Sequence of chain 1.A:
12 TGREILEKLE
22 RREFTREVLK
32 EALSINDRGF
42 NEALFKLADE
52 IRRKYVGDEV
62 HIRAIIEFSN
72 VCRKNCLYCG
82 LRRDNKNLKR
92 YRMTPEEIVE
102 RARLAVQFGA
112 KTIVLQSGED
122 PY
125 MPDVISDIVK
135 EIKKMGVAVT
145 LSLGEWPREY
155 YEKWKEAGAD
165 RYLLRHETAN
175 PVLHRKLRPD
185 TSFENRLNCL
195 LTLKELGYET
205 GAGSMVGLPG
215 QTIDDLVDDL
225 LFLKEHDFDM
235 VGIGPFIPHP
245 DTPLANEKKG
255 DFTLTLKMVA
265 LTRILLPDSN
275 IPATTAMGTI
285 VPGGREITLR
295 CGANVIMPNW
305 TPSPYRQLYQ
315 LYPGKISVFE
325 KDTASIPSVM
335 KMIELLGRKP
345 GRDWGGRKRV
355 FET

Binding-site contacts:
Ligand atom OXT contacts residue TYR316 of chain 1.A at 2.5 Å (h-bond).
Ligand atom C contacts residue TYR316 of chain 1.A at 3.5 Å (hydrophobic).
Ligand atom SAK contacts residue ARG169 of chain 1.A at 3.8 Å.
Ligand atom O contacts residue THR279 of chain 1.A at 3.3 Å (h-bond).
Ligand atom CAB contacts residue GLN117 of chain 1.A at 3.9 Å.
Ligand atom CAB contacts residue ILE66 of chain 1.A at 3.6 Å (hydrophobic).
Ligand atom SAK contacts residue SAH1 of chain 1.B at 3.7 Å.
Ligand atom SAK contacts residue GLN117 of chain 1.A at 3.6 Å (h-bond).
Ligand atom O contacts residue THR278 of chain 1.A at 3.3 Å.
Ligand atom OAD contacts residue ARG169 of chain 1.A at 2.7 Å (salt-bridge).
Ligand atom CB contacts residue ARG169 of chain 1.A at 3.8 Å.
Ligand atom C contacts residue THR278 of chain 1.A at 4.4 Å.
Ligand atom CB contacts residue SAH1 of chain 1.B at 3.6 Å.
Ligand atom CAE contacts residue THR278 of chain 1.A at 4.2 Å.
Ligand atom OAD contacts residue GLY236 of chain 1.A at 3.7 Å.
Ligand atom CB contacts residue LEU315 of chain 1.A at 4.3 Å (hydrophobic).
Ligand atom OXT contacts residue ALA280 of chain 1.A at 3.7 Å.
Ligand atom O contacts residue ALA280 of chain 1.A at 2.9 Å (h-bond).
Ligand atom OXT contacts residue THR279 of chain 1.A at 3.7 Å.
Ligand atom N contacts residue ARG169 of chain 1.A at 3.8 Å.
Ligand atom CAF contacts residue GLN117 of chain 1.A at 4.4 Å.
Ligand atom OAD contacts residue MET301 of chain 1.A at 4.2 Å.
Ligand atom CAF contacts residue MET301 of chain 1.A at 4.3 Å (hydrophobic).
Ligand atom OAA contacts residue MET301 of chain 1.A at 3.5 Å (h-bond).
Ligand atom O contacts residue ARG169 of chain 1.A at 4.2 Å.
Ligand atom O contacts residue TYR316 of chain 1.A at 3.7 Å.
Ligand atom OAD contacts residue PRO276 of chain 1.A at 3.9 Å.
Ligand atom CAE contacts residue MET301 of chain 1.A at 3.8 Å (hydrophobic).
Ligand atom OAD contacts residue THR278 of chain 1.A at 3.1 Å.
Ligand atom CA contacts residue ARG169 of chain 1.A at 4.3 Å.
Ligand atom CAF contacts residue ARG169 of chain 1.A at 4.0 Å.
Ligand atom CAB contacts residue MET301 of chain 1.A at 3.7 Å (hydrophobic).
Ligand atom CAE contacts residue ARG169 of chain 1.A at 3.5 Å.
Ligand atom OAA contacts residue LEU167 of chain 1.A at 3.5 Å.
Ligand atom C contacts residue ALA280 of chain 1.A at 3.7 Å (hydrophobic).
Ligand atom C contacts residue THR279 of chain 1.A at 3.9 Å.
Ligand atom N contacts residue THR278 of chain 1.A at 4.1 Å.

The small molecule below binds the protein below.
Small molecule (SMILES): C[C@@]1(C(=O)O)N[C@H](C(=O)O)CS1